A protein and the small-molecule ligand that binds it are described below.
Small molecule (SMILES): CC(=O)N[C@@H]1[C@@H](O)[C@H](O)[C@@H](CO)O[C@H]1O

Sequence of chain 1.A:
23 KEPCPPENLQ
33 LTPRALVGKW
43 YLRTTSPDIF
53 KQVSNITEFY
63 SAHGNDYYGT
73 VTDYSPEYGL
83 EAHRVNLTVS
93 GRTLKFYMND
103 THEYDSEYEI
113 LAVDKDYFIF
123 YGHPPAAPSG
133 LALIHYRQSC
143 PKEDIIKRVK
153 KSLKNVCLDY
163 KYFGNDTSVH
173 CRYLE

Binding-site contacts:
Ligand atom O7 contacts residue ASP102 of chain 1.A at 3.9 Å.
Ligand atom C1 contacts residue ASN101 of chain 1.A at 1.4 Å.
Ligand atom C7 contacts residue HIS104 of chain 1.A at 4.3 Å.
Ligand atom O5 contacts residue ASN101 of chain 1.A at 2.3 Å (h-bond).
Ligand atom C3 contacts residue ASN101 of chain 1.A at 3.8 Å.
Ligand atom O7 contacts residue ASN101 of chain 1.A at 2.1 Å (h-bond).
Ligand atom O7 contacts residue TYR99 of chain 1.A at 3.5 Å (h-bond).
Ligand atom C7 contacts residue TYR99 of chain 1.A at 3.1 Å (hydrophobic).
Ligand atom O7 contacts residue MET100 of chain 1.A at 4.4 Å.
Ligand atom C8 contacts residue TYR99 of chain 1.A at 3.1 Å (hydrophobic).
Ligand atom N2 contacts residue ASN101 of chain 1.A at 3.2 Å (h-bond).
Ligand atom C6 contacts residue ASN101 of chain 1.A at 4.3 Å.
Ligand atom O7 contacts residue HIS104 of chain 1.A at 4.0 Å.
Ligand atom C4 contacts residue ASN101 of chain 1.A at 4.2 Å.
Ligand atom C8 contacts residue ASN101 of chain 1.A at 3.6 Å.
Ligand atom C8 contacts residue HIS104 of chain 1.A at 3.5 Å.
Ligand atom C7 contacts residue ASN101 of chain 1.A at 3.1 Å.
Ligand atom C5 contacts residue ASN101 of chain 1.A at 3.6 Å.
Ligand atom N2 contacts residue TYR99 of chain 1.A at 3.5 Å (h-bond).
Ligand atom C2 contacts residue ASN101 of chain 1.A at 2.6 Å.
Ligand atom C2 contacts residue TYR99 of chain 1.A at 4.5 Å (hydrophobic).